This protein binds this small molecule.
Small molecule (SMILES): CC(=O)N[C@H]1[C@H](O[C@H]2[C@H](O)[C@@H](NC(C)=O)CO[C@@H]2CO)O[C@H](CO)[C@@H](O[C@@H]2O[C@H](CO)[C@@H](O)[C@H](O)[C@@H]2O)[C@@H]1O

Sequence of chain 1.E:
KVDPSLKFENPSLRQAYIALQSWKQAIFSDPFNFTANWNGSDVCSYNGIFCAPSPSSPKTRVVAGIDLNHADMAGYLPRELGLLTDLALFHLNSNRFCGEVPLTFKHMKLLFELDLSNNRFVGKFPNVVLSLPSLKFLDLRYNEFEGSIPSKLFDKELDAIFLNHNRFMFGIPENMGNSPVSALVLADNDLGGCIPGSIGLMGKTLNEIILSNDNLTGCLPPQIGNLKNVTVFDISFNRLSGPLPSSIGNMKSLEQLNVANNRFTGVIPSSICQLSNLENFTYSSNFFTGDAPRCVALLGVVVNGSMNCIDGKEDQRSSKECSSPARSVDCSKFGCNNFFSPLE

Sequence of chain 1.M:
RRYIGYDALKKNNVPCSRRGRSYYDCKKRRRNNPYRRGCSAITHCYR

Binding-site contacts:
Ligand atom N2 contacts residue VAL316 of chain 1.E at 4.1 Å.
Ligand atom C8 contacts residue ALA272 of chain 1.E at 4.3 Å (hydrophobic).
Ligand atom C8 contacts residue SER296 of chain 1.E at 4.1 Å.
Ligand atom O5 contacts residue THR294 of chain 1.E at 3.8 Å.
Ligand atom C6 contacts residue THR294 of chain 1.E at 4.2 Å.
Ligand atom C7 contacts residue ASN292 of chain 1.E at 3.4 Å.
Ligand atom O5 contacts residue ASN292 of chain 1.E at 2.3 Å (h-bond).
Ligand atom N2 contacts residue ASN292 of chain 1.E at 3.0 Å (h-bond).
Ligand atom C5 contacts residue ASN292 of chain 1.E at 3.6 Å.
Ligand atom C2 contacts residue ASN292 of chain 1.E at 2.5 Å.
Ligand atom C6 contacts residue ASN270 of chain 1.E at 3.0 Å.
Ligand atom O6 contacts residue ASN270 of chain 1.E at 3.1 Å (h-bond).
Ligand atom C1 contacts residue THR294 of chain 1.E at 4.0 Å.
Ligand atom C4 contacts residue ASN292 of chain 1.E at 4.2 Å.
Ligand atom C8 contacts residue THR294 of chain 1.E at 4.3 Å.
Ligand atom O6 contacts residue THR294 of chain 1.E at 4.5 Å.
Ligand atom C1 contacts residue GLN268 of chain 1.E at 4.4 Å.
Ligand atom O7 contacts residue ARG10 of chain 1.M at 4.1 Å.
Ligand atom C1 contacts residue ASN292 of chain 1.E at 1.4 Å.
Ligand atom C8 contacts residue VAL316 of chain 1.E at 3.9 Å (hydrophobic).
Ligand atom C8 contacts residue ASN273 of chain 1.E at 4.5 Å.
Ligand atom C5 contacts residue THR294 of chain 1.E at 3.7 Å.
Ligand atom C3 contacts residue ASN292 of chain 1.E at 3.8 Å.
Ligand atom O6 contacts residue TYR15 of chain 1.M at 3.4 Å (h-bond).
Ligand atom C7 contacts residue VAL316 of chain 1.E at 4.4 Å (hydrophobic).
Ligand atom O7 contacts residue ASN292 of chain 1.E at 3.5 Å (h-bond).
Ligand atom O6 contacts residue ASN292 of chain 1.E at 4.3 Å.
Ligand atom C5 contacts residue ASN270 of chain 1.E at 4.4 Å.
Ligand atom O5 contacts residue GLN268 of chain 1.E at 4.2 Å.